This small molecule binds to this protein.
Small molecule (SMILES): Nc1ncnc2c1ncn2[C@@H]1O[C@H](COP(=O)(O)OP(=O)(O)OP(O)(O)=S)[C@@H](O)[C@H]1O

Sequence of chain 1.K:
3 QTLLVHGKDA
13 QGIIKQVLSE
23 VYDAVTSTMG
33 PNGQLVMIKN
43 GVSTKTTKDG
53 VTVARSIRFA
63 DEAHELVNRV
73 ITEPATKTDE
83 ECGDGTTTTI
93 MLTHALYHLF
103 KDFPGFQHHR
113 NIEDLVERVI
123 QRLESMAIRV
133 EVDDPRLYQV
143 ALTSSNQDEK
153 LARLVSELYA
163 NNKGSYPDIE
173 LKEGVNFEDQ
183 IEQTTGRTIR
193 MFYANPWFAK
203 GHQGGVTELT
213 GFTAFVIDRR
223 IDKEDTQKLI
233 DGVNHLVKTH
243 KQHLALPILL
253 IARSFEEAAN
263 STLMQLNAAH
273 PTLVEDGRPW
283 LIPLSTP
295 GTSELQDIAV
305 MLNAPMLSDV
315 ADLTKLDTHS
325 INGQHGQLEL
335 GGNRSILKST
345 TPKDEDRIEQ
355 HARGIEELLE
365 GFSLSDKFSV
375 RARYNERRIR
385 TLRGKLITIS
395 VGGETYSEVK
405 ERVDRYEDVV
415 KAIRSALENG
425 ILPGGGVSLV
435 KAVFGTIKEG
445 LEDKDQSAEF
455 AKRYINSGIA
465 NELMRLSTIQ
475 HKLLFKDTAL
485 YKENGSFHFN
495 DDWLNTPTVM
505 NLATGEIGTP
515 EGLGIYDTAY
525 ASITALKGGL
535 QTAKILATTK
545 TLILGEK

Binding-site contacts:
Ligand atom O3A contacts residue THR89 of chain 1.K at 3.6 Å.
Ligand atom C2' contacts residue ASP521 of chain 1.K at 3.4 Å.
Ligand atom O2' contacts residue ASP521 of chain 1.K at 3.3 Å (salt-bridge).
Ligand atom O3G contacts residue GLY87 of chain 1.K at 2.7 Å (h-bond).
Ligand atom O2G contacts residue THR88 of chain 1.K at 3.1 Å (h-bond).
Ligand atom N1 contacts residue LEU506 of chain 1.K at 3.2 Å (h-bond).
Ligand atom PG contacts residue THR88 of chain 1.K at 3.7 Å.
Ligand atom O1B contacts residue GLY87 of chain 1.K at 3.5 Å (h-bond).
Ligand atom O1B contacts residue ASP86 of chain 1.K at 3.0 Å (salt-bridge).
Ligand atom S1G contacts residue MG1 of chain 1.SA at 1.6 Å.
Ligand atom O3' contacts residue ASP521 of chain 1.K at 2.9 Å (salt-bridge).
Ligand atom S1G contacts residue ASP86 of chain 1.K at 3.0 Å (salt-bridge).
Ligand atom C3' contacts residue ASP521 of chain 1.K at 3.3 Å.
Ligand atom N6 contacts residue ASN505 of chain 1.K at 3.0 Å (h-bond).
Ligand atom S1G contacts residue ASP51 of chain 1.K at 3.6 Å.
Ligand atom C2 contacts residue MET504 of chain 1.K at 3.6 Å (hydrophobic).
Ligand atom N1 contacts residue ILE519 of chain 1.K at 3.7 Å.
Ligand atom O3G contacts residue THR88 of chain 1.K at 3.6 Å (h-bond).
Ligand atom O2A contacts residue MET31 of chain 1.K at 3.5 Å.
Ligand atom O2A contacts residue GLY32 of chain 1.K at 2.8 Å (h-bond).
Ligand atom O2G contacts residue ASP51 of chain 1.K at 3.2 Å (salt-bridge).
Ligand atom PA contacts residue K1 of chain 1.TA at 3.1 Å.
Ligand atom O3G contacts residue ASP81 of chain 1.K at 3.4 Å (salt-bridge).
Ligand atom PG contacts residue MG1 of chain 1.SA at 3.4 Å.
Ligand atom O2A contacts residue K1 of chain 1.TA at 2.9 Å.
Ligand atom O2B contacts residue THR88 of chain 1.K at 2.9 Å (h-bond).
Ligand atom O1A contacts residue K1 of chain 1.TA at 2.6 Å.
Ligand atom N1 contacts residue ASN505 of chain 1.K at 3.3 Å (h-bond).
Ligand atom O2G contacts residue VAL53 of chain 1.K at 3.3 Å (h-bond).
Ligand atom O2' contacts residue GLY429 of chain 1.K at 2.8 Å (h-bond).
Ligand atom O3' contacts residue GLN474 of chain 1.K at 3.2 Å (h-bond).
Ligand atom O3B contacts residue THR89 of chain 1.K at 3.5 Å (h-bond).
Ligand atom O2B contacts residue GLY87 of chain 1.K at 3.4 Å.
Ligand atom O3G contacts residue ASP86 of chain 1.K at 3.4 Å.
Ligand atom O2G contacts residue GLY52 of chain 1.K at 3.6 Å (h-bond).
Ligand atom O2' contacts residue GLY430 of chain 1.K at 3.7 Å.
Ligand atom O2B contacts residue THR90 of chain 1.K at 3.2 Å (h-bond).
Ligand atom C6 contacts residue ASN505 of chain 1.K at 3.5 Å.
Ligand atom O3B contacts residue THR88 of chain 1.K at 3.7 Å.
Ligand atom O2B contacts residue THR89 of chain 1.K at 2.9 Å (h-bond).